A small-molecule ligand and the protein it binds are described below.
Small molecule (SMILES): NCCO[P](=O)(O)OC[C@H](O)CO

Binding-site contacts:
Ligand atom O13 contacts residue LEU303 of chain 1.A at 4.5 Å.
Ligand atom P contacts residue LEU303 of chain 1.A at 4.5 Å.
Ligand atom N contacts residue GLU301 of chain 1.A at 1.5 Å.
Ligand atom O31 contacts residue ASP243 of chain 1.A at 4.4 Å.
Ligand atom N contacts residue SEP300 of chain 1.A at 4.1 Å.
Ligand atom C12 contacts residue GLU301 of chain 1.A at 2.6 Å.
Ligand atom O21 contacts residue THR242 of chain 1.A at 3.4 Å.
Ligand atom C11 contacts residue GLU301 of chain 1.A at 3.9 Å.
Ligand atom O12 contacts residue LEU303 of chain 1.A at 3.6 Å.
Ligand atom C11 contacts residue SEP300 of chain 1.A at 4.5 Å.
Ligand atom O11 contacts residue LEU303 of chain 1.A at 4.1 Å.

Sequence of chain 1.A:
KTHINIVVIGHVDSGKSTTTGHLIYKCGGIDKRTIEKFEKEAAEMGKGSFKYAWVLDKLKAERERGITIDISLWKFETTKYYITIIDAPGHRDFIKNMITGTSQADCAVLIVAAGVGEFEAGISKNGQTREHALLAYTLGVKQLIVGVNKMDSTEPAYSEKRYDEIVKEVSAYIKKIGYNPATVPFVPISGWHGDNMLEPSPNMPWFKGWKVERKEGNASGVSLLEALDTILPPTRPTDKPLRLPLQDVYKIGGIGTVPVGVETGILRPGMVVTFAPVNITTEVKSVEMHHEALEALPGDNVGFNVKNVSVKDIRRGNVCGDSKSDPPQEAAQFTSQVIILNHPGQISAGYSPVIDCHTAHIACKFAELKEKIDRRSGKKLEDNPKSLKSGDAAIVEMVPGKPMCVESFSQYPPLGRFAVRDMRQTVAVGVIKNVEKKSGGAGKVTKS